Sequence of chain 1.B:
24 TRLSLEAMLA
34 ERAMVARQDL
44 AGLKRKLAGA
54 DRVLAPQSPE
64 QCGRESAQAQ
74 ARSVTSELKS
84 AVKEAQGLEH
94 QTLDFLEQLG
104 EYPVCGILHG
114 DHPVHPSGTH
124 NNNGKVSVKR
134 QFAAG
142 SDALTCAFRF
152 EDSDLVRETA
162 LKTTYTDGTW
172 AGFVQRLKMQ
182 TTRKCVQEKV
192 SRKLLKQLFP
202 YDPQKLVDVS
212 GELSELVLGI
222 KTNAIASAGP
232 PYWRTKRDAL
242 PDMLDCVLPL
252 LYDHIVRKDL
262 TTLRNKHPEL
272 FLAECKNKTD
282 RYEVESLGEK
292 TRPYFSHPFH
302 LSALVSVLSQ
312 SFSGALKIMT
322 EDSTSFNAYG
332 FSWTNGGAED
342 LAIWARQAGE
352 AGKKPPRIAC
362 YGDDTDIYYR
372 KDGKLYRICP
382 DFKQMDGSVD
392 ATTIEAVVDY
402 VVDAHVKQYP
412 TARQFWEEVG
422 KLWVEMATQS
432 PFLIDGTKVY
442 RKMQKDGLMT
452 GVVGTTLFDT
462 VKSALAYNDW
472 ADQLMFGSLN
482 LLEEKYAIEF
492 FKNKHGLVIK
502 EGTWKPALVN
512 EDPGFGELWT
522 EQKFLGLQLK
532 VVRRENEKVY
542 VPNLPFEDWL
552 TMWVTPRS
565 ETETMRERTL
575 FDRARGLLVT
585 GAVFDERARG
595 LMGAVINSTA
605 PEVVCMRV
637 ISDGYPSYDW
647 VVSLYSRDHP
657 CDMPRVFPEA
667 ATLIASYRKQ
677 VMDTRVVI

This protein binds this small molecule.
Small molecule (SMILES): Nc1ncnc2c1ncn2[C@@H]1O[C@H](COP(=O)=O)[C@@H](O[P](=O)(O)OC[C@H]2O[C@@H](n3cnc4c(N)ncnc43)[C@H](O)[C@@H]2O[P](=O)(O)OC[C@H]2O[C@@H](n3cnc4c(N)ncnc43)[C@H](O)[C@@H]2O[P](=O)(O)OC[C@H]2O[C@@H](n3ccc(=O)[nH]c3=O)[C@H](O)[C@@H]2O[P](=O)(O)OC[C@H]2O[C@@H](n3ccc(=O)[nH]c3=O)[C@H](O)[C@@H]2O[P](=O)(O)OC[C@H]2O[C@@H](n3ccc(=O)[nH]c3=O)[C@H](O)[C@@H]2O)[C@H]1O

Binding-site contacts:
Ligand atom N6 contacts residue U6 of chain 1.H at 3.0 Å (h-bond).
Ligand atom O3' contacts residue LEU526 of chain 1.B at 3.5 Å.
Ligand atom N3 contacts residue A5 of chain 1.H at 2.9 Å (h-bond).
Ligand atom O2 contacts residue THR457 of chain 1.B at 3.1 Å (h-bond).
Ligand atom O2 contacts residue A5 of chain 1.H at 3.3 Å.
Ligand atom N6 contacts residue U7 of chain 1.H at 3.1 Å (h-bond).
Ligand atom C2' contacts residue 2KH1 of chain 1.O at 3.4 Å.
Ligand atom N3 contacts residue A4 of chain 1.H at 2.8 Å (h-bond).
Ligand atom C2 contacts residue U6 of chain 1.H at 3.4 Å.
Ligand atom O2' contacts residue ASP576 of chain 1.B at 3.2 Å (salt-bridge).
Ligand atom O3' contacts residue ASP364 of chain 1.B at 2.4 Å (salt-bridge).
Ligand atom OP1 contacts residue ARG282 of chain 1.B at 2.7 Å (salt-bridge).
Ligand atom O2 contacts residue A3 of chain 1.H at 3.3 Å (h-bond).
Ligand atom O2' contacts residue GLY363 of chain 1.B at 3.4 Å.
Ligand atom O4' contacts residue GLY580 of chain 1.B at 3.5 Å.
Ligand atom OP1 contacts residue MET553 of chain 1.B at 3.4 Å.
Ligand atom N1 contacts residue U7 of chain 1.H at 2.9 Å (h-bond).
Ligand atom O4 contacts residue 2KH1 of chain 1.O at 3.3 Å (h-bond).
Ligand atom O2' contacts residue 2KH1 of chain 1.O at 3.1 Å (h-bond).
Ligand atom N3 contacts residue A3 of chain 1.H at 2.9 Å (h-bond).
Ligand atom C4' contacts residue LEU526 of chain 1.B at 3.1 Å (hydrophobic).
Ligand atom OP1 contacts residue ARG577 of chain 1.B at 2.9 Å (salt-bridge).
Ligand atom N1 contacts residue U8 of chain 1.H at 3.0 Å (h-bond).
Ligand atom O2' contacts residue GLY580 of chain 1.B at 3.3 Å (h-bond).
Ligand atom O4 contacts residue A5 of chain 1.H at 2.9 Å (h-bond).
Ligand atom O3' contacts residue 2KH1 of chain 1.O at 2.6 Å (h-bond).
Ligand atom O5' contacts residue ARG558 of chain 1.B at 3.2 Å (salt-bridge).
Ligand atom N1 contacts residue U6 of chain 1.H at 2.9 Å (h-bond).
Ligand atom O4 contacts residue A4 of chain 1.H at 3.0 Å (h-bond).
Ligand atom O2 contacts residue A4 of chain 1.H at 3.4 Å.
Ligand atom OP2 contacts residue ARG558 of chain 1.B at 2.8 Å (salt-bridge).
Ligand atom O2' contacts residue TYR362 of chain 1.B at 3.5 Å.
Ligand atom O2' contacts residue THR584 of chain 1.B at 2.7 Å (h-bond).
Ligand atom C2 contacts residue U7 of chain 1.H at 3.4 Å.
Ligand atom O3' contacts residue MET553 of chain 1.B at 3.3 Å.
Ligand atom O4 contacts residue A3 of chain 1.H at 3.0 Å (h-bond).
Ligand atom N6 contacts residue U8 of chain 1.H at 3.0 Å (h-bond).
Ligand atom O2 contacts residue TYR362 of chain 1.B at 3.5 Å (h-bond).
Ligand atom OP1 contacts residue ASP365 of chain 1.B at 3.0 Å (salt-bridge).
Ligand atom O4' contacts residue TYR362 of chain 1.B at 3.1 Å.

Sequence of chain 1.A:
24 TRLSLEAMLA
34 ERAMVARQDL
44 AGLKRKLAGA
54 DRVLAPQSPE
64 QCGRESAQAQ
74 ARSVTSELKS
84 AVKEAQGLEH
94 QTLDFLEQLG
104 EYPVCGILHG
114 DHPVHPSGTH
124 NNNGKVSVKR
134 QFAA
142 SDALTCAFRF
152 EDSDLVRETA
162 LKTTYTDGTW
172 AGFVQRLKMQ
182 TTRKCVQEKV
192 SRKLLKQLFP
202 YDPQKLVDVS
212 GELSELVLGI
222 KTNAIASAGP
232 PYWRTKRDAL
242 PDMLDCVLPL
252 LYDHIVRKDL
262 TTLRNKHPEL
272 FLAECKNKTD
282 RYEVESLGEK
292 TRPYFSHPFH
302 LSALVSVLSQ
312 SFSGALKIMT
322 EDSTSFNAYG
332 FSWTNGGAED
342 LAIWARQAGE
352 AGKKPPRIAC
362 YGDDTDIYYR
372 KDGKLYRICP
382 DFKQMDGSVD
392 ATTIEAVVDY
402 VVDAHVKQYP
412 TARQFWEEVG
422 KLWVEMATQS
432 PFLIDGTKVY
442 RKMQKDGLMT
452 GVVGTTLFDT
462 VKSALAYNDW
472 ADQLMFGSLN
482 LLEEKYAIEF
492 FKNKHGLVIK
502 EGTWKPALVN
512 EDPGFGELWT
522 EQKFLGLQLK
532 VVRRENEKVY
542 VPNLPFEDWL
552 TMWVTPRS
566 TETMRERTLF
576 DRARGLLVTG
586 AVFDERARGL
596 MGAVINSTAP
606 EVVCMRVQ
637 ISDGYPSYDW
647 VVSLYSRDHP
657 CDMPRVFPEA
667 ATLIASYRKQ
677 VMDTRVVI